Binding-site contacts:
Ligand atom N24 contacts residue VAL29 of chain 1.A at 4.0 Å.
Ligand atom C28 contacts residue TYR37 of chain 1.A at 4.2 Å (hydrophobic).
Ligand atom C25 contacts residue PRO24 of chain 1.A at 3.5 Å (hydrophobic).
Ligand atom N23 contacts residue VAL86 of chain 1.A at 4.1 Å.
Ligand atom C04 contacts residue VAL86 of chain 1.A at 4.0 Å (hydrophobic).
Ligand atom C27 contacts residue VAL29 of chain 1.A at 3.8 Å (hydrophobic).
Ligand atom C28 contacts residue ASN80 of chain 1.A at 3.4 Å.
Ligand atom N09 contacts residue TRP23 of chain 1.A at 4.0 Å.
Ligand atom C21 contacts residue VAL29 of chain 1.A at 4.2 Å (hydrophobic).
Ligand atom O30 contacts residue TYR37 of chain 1.A at 3.7 Å.
Ligand atom C25 contacts residue VAL86 of chain 1.A at 3.8 Å (hydrophobic).
Ligand atom C26 contacts residue VAL86 of chain 1.A at 4.0 Å (hydrophobic).
Ligand atom C26 contacts residue PHE25 of chain 1.A at 3.8 Å (hydrophobic).
Ligand atom N24 contacts residue PRO24 of chain 1.A at 2.7 Å (h-bond).
Ligand atom C26 contacts residue PRO24 of chain 1.A at 3.7 Å (hydrophobic).
Ligand atom O22 contacts residue ASN30 of chain 1.A at 2.8 Å (h-bond).
Ligand atom C28 contacts residue VAL29 of chain 1.A at 4.2 Å (hydrophobic).
Ligand atom C05 contacts residue PRO24 of chain 1.A at 4.0 Å (hydrophobic).
Ligand atom C06 contacts residue TRP23 of chain 1.A at 4.2 Å (hydrophobic).
Ligand atom O30 contacts residue PHE79 of chain 1.A at 4.1 Å.
Ligand atom C04 contacts residue PRO24 of chain 1.A at 3.7 Å (hydrophobic).
Ligand atom C21 contacts residue LEU33 of chain 1.A at 4.0 Å (hydrophobic).
Ligand atom C25 contacts residue VAL29 of chain 1.A at 3.5 Å (hydrophobic).
Ligand atom N24 contacts residue VAL86 of chain 1.A at 4.2 Å.
Ligand atom N23 contacts residue TRP23 of chain 1.A at 4.0 Å.
Ligand atom C08 contacts residue TRP23 of chain 1.A at 3.8 Å (hydrophobic).
Ligand atom C29 contacts residue ASN80 of chain 1.A at 3.4 Å.
Ligand atom C19 contacts residue VAL34 of chain 1.A at 3.7 Å (hydrophobic).
Ligand atom O22 contacts residue VAL29 of chain 1.A at 3.5 Å.
Ligand atom C27 contacts residue VAL86 of chain 1.A at 3.9 Å (hydrophobic).
Ligand atom C03 contacts residue VAL86 of chain 1.A at 3.9 Å (hydrophobic).
Ligand atom C29 contacts residue PHE79 of chain 1.A at 3.6 Å (hydrophobic).
Ligand atom C21 contacts residue ASN30 of chain 1.A at 3.3 Å.
Ligand atom O22 contacts residue PRO28 of chain 1.A at 3.7 Å.
Ligand atom C26 contacts residue VAL29 of chain 1.A at 3.7 Å (hydrophobic).
Ligand atom C01 contacts residue VAL86 of chain 1.A at 3.5 Å (hydrophobic).
Ligand atom C06 contacts residue PRO24 of chain 1.A at 3.6 Å (hydrophobic).
Ligand atom O30 contacts residue ASN80 of chain 1.A at 2.8 Å (h-bond).
Ligand atom C21 contacts residue VAL34 of chain 1.A at 3.9 Å (hydrophobic).
Ligand atom C29 contacts residue VAL34 of chain 1.A at 3.7 Å (hydrophobic).

A protein and the small-molecule ligand that binds it are described below.
Small molecule (SMILES): CCc1c(-c2csc(N3CCNC[C@@H]3C(=O)NCCCCO)n2)[nH]c(C)c1C(C)=O

Sequence of chain 1.A:
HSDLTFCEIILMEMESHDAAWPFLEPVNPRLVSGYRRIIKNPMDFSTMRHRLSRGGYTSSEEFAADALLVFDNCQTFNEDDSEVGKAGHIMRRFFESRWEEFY